This small molecule binds to this protein.
Small molecule (SMILES): Cc1cc2c(C(N)=O)cccc2n1-c1nc2c(c(NCc3ccccc3)n1)COCC2

Binding-site contacts:
Ligand atom C03 contacts residue THR668 of chain 1.G at 4.0 Å.
Ligand atom C27 contacts residue ASP458 of chain 1.G at 3.6 Å.
Ligand atom C23 contacts residue LEU506 of chain 1.G at 3.0 Å (hydrophobic).
Ligand atom C05 contacts residue GLY503 of chain 1.G at 3.7 Å.
Ligand atom C27 contacts residue VAL454 of chain 1.G at 3.0 Å (hydrophobic).
Ligand atom N14 contacts residue LEU506 of chain 1.G at 3.5 Å.
Ligand atom O26 contacts residue VAL454 of chain 1.G at 3.5 Å.
Ligand atom C02 contacts residue THR668 of chain 1.G at 3.9 Å.
Ligand atom C04 contacts residue GLY503 of chain 1.G at 4.2 Å.
Ligand atom C13 contacts residue LEU506 of chain 1.G at 3.4 Å (hydrophobic).
Ligand atom N31 contacts residue GLY664 of chain 1.G at 3.6 Å.
Ligand atom N31 contacts residue GLY501 of chain 1.G at 4.0 Å.
Ligand atom C02 contacts residue ALA665 of chain 1.G at 4.2 Å (hydrophobic).
Ligand atom O01 contacts residue THR668 of chain 1.G at 3.9 Å.
Ligand atom C17 contacts residue ILE459 of chain 1.G at 3.4 Å (hydrophobic).
Ligand atom C02 contacts residue GLY664 of chain 1.G at 4.1 Å.
Ligand atom C04 contacts residue GLY501 of chain 1.G at 4.2 Å.
Ligand atom N16 contacts residue ILE636 of chain 1.G at 4.2 Å.
Ligand atom C25 contacts residue LEU506 of chain 1.G at 4.0 Å (hydrophobic).
Ligand atom C06 contacts residue LEU506 of chain 1.G at 4.1 Å (hydrophobic).
Ligand atom C18 contacts residue LEU506 of chain 1.G at 4.1 Å (hydrophobic).
Ligand atom C22 contacts residue GLY503 of chain 1.G at 4.1 Å.
Ligand atom C25 contacts residue ASP458 of chain 1.G at 3.7 Å.
Ligand atom N31 contacts residue ALA665 of chain 1.G at 3.2 Å (h-bond).
Ligand atom C24 contacts residue LEU506 of chain 1.G at 3.2 Å (hydrophobic).
Ligand atom C25 contacts residue VAL454 of chain 1.G at 4.0 Å (hydrophobic).
Ligand atom N12 contacts residue LEU506 of chain 1.G at 4.2 Å.
Ligand atom C09 contacts residue THR668 of chain 1.G at 3.8 Å.
Ligand atom C08 contacts residue THR668 of chain 1.G at 3.9 Å.
Ligand atom N30 contacts residue LEU506 of chain 1.G at 3.1 Å.
Ligand atom C19 contacts residue ILE636 of chain 1.G at 3.9 Å (hydrophobic).
Ligand atom O26 contacts residue ARG642 of chain 1.G at 4.0 Å.
Ligand atom C28 contacts residue LEU506 of chain 1.G at 3.8 Å (hydrophobic).
Ligand atom C29 contacts residue LEU506 of chain 1.G at 3.0 Å (hydrophobic).
Ligand atom C18 contacts residue ILE459 of chain 1.G at 4.0 Å (hydrophobic).
Ligand atom C28 contacts residue VAL454 of chain 1.G at 4.0 Å (hydrophobic).
Ligand atom C21 contacts residue CYS502 of chain 1.G at 3.8 Å (hydrophobic).
Ligand atom C22 contacts residue LEU506 of chain 1.G at 3.7 Å (hydrophobic).
Ligand atom C15 contacts residue LEU506 of chain 1.G at 3.4 Å (hydrophobic).
Ligand atom O26 contacts residue ASP458 of chain 1.G at 3.0 Å (salt-bridge).

Sequence of chain 1.G:
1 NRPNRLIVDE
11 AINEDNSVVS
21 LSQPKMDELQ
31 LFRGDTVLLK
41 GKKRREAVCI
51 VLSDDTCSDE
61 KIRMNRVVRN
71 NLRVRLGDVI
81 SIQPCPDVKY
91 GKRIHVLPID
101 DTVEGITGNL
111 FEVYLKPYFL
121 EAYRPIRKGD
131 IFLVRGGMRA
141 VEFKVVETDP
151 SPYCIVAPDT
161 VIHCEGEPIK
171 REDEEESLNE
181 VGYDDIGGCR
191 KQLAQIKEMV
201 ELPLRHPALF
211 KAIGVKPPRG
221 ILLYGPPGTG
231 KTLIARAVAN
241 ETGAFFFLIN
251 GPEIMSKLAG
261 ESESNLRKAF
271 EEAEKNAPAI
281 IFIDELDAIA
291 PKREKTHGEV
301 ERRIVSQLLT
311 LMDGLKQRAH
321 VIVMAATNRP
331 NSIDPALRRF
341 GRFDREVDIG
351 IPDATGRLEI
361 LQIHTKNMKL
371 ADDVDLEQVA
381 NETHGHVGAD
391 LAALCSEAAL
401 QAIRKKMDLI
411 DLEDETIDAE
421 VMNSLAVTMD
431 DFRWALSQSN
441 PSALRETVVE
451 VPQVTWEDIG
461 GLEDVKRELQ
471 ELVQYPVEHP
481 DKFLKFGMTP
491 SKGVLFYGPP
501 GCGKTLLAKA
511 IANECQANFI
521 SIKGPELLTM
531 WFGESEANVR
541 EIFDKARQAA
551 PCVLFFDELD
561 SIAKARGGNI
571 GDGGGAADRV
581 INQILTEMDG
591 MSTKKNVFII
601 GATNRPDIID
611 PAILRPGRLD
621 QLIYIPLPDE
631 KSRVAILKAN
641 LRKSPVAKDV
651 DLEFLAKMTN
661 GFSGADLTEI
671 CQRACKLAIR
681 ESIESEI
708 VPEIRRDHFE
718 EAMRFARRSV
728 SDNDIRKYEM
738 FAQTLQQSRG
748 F